Sequence of chain 1.A:
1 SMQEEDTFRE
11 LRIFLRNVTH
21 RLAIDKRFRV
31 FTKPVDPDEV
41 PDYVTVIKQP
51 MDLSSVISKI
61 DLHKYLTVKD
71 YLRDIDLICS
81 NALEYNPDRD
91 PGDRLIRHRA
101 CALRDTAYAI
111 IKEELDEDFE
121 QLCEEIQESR

Binding-site contacts:
Ligand atom CE contacts residue VAL35 of chain 1.A at 4.4 Å (hydrophobic).
Ligand atom OH contacts residue ILE96 of chain 1.A at 3.7 Å.
Ligand atom NZ contacts residue VAL35 of chain 1.A at 3.7 Å.
Ligand atom OH contacts residue ALA82 of chain 1.A at 4.2 Å.
Ligand atom CB contacts residue VAL40 of chain 1.A at 3.5 Å (hydrophobic).
Ligand atom OH contacts residue ASN86 of chain 1.A at 2.7 Å (h-bond).
Ligand atom CH3 contacts residue VAL35 of chain 1.A at 3.8 Å (hydrophobic).
Ligand atom CH contacts residue ILE96 of chain 1.A at 3.6 Å (hydrophobic).
Ligand atom NZ contacts residue TYR43 of chain 1.A at 4.5 Å.
Ligand atom OH contacts residue TYR43 of chain 1.A at 3.8 Å.
Ligand atom CH contacts residue ASN86 of chain 1.A at 3.7 Å.
Ligand atom CH3 contacts residue PHE31 of chain 1.A at 4.4 Å (hydrophobic).
Ligand atom NZ contacts residue ASN86 of chain 1.A at 4.4 Å.
Ligand atom OH contacts residue TYR85 of chain 1.A at 4.1 Å.
Ligand atom CG contacts residue TYR85 of chain 1.A at 3.9 Å (hydrophobic).
Ligand atom CD contacts residue ASN86 of chain 1.A at 3.4 Å.
Ligand atom CG contacts residue ASN86 of chain 1.A at 3.7 Å.
Ligand atom CE contacts residue ASN86 of chain 1.A at 3.9 Å.
Ligand atom CG contacts residue VAL40 of chain 1.A at 4.5 Å (hydrophobic).
Ligand atom CE contacts residue TYR43 of chain 1.A at 4.5 Å (hydrophobic).
Ligand atom CD contacts residue TYR85 of chain 1.A at 4.4 Å (hydrophobic).
Ligand atom NZ contacts residue ILE96 of chain 1.A at 4.0 Å.
Ligand atom CE contacts residue TYR85 of chain 1.A at 3.7 Å (hydrophobic).
Ligand atom CH contacts residue TYR43 of chain 1.A at 4.1 Å (hydrophobic).
Ligand atom CH3 contacts residue ILE96 of chain 1.A at 3.7 Å (hydrophobic).
Ligand atom CH contacts residue VAL35 of chain 1.A at 3.9 Å (hydrophobic).
Ligand atom CH3 contacts residue VAL30 of chain 1.A at 4.0 Å (hydrophobic).

This small molecule binds to this protein.
Small molecule (SMILES): CC(=O)NCCCC[C@H](N)C(=O)O